Sequence of chain 16.C:
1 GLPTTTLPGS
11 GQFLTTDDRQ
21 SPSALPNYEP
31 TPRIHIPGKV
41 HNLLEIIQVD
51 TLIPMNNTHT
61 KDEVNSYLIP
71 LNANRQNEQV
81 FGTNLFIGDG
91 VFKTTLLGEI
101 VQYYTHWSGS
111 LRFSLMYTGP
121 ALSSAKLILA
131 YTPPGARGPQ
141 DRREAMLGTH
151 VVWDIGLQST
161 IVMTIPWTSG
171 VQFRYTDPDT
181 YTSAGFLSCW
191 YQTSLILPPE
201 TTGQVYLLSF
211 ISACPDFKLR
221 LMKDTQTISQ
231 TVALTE

This protein binds this small molecule.
Small molecule (SMILES): Cc1cc(CCCCCCCOc2ccc(C3=N[C@@H](C)CO3)cc2)on1

Sequence of chain 16.A:
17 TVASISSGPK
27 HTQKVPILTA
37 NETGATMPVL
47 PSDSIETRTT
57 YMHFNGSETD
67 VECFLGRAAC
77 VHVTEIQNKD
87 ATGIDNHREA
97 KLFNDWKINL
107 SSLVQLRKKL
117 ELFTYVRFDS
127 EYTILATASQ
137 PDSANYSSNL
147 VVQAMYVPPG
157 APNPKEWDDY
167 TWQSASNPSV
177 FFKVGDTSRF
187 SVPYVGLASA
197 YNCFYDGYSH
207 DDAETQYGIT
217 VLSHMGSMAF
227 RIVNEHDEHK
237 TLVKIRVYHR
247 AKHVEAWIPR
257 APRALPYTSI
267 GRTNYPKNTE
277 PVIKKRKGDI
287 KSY

Binding-site contacts:
Ligand atom C6B contacts residue LEU106 of chain 16.A at 4.0 Å (hydrophobic).
Ligand atom O1B contacts residue TYR128 of chain 16.A at 3.9 Å.
Ligand atom O1 contacts residue ALA24 of chain 16.C at 3.6 Å.
Ligand atom C4A contacts residue ASN198 of chain 16.A at 3.9 Å.
Ligand atom C31 contacts residue PRO174 of chain 16.A at 3.4 Å (hydrophobic).
Ligand atom O1 contacts residue VAL188 of chain 16.A at 3.8 Å.
Ligand atom C3C contacts residue TYR128 of chain 16.A at 3.9 Å (hydrophobic).
Ligand atom C3 contacts residue PRO174 of chain 16.A at 3.8 Å (hydrophobic).
Ligand atom C4C contacts residue TYR152 of chain 16.A at 3.8 Å (hydrophobic).
Ligand atom C31 contacts residue VAL176 of chain 16.A at 3.3 Å (hydrophobic).
Ligand atom C7C contacts residue TYR128 of chain 16.A at 3.6 Å (hydrophobic).
Ligand atom C3 contacts residue PHE186 of chain 16.A at 3.8 Å (hydrophobic).
Ligand atom C5B contacts residue TYR197 of chain 16.A at 3.8 Å (hydrophobic).
Ligand atom CM1 contacts residue SER107 of chain 16.A at 3.9 Å.
Ligand atom C5C contacts residue TYR128 of chain 16.A at 3.5 Å (hydrophobic).
Ligand atom C4 contacts residue PHE186 of chain 16.A at 3.6 Å (hydrophobic).
Ligand atom C6B contacts residue TYR197 of chain 16.A at 3.7 Å (hydrophobic).
Ligand atom C3C contacts residue VAL188 of chain 16.A at 3.3 Å (hydrophobic).
Ligand atom N2 contacts residue PHE186 of chain 16.A at 3.7 Å.
Ligand atom C4 contacts residue TYR152 of chain 16.A at 3.9 Å (hydrophobic).
Ligand atom O1 contacts residue TYR152 of chain 16.A at 3.9 Å.
Ligand atom C2C contacts residue TYR152 of chain 16.A at 4.0 Å (hydrophobic).
Ligand atom C2C contacts residue VAL188 of chain 16.A at 3.2 Å (hydrophobic).
Ligand atom C5 contacts residue PHE186 of chain 16.A at 3.5 Å (hydrophobic).
Ligand atom N2 contacts residue PRO174 of chain 16.A at 3.9 Å.
Ligand atom C31 contacts residue ALA150 of chain 16.A at 3.1 Å (hydrophobic).
Ligand atom C5 contacts residue TYR152 of chain 16.A at 3.8 Å (hydrophobic).
Ligand atom C31 contacts residue SER175 of chain 16.A at 3.6 Å.
Ligand atom C7C contacts residue VAL191 of chain 16.A at 4.0 Å (hydrophobic).
Ligand atom C5B contacts residue LEU106 of chain 16.A at 3.8 Å (hydrophobic).
Ligand atom O1B contacts residue ILE104 of chain 16.A at 3.9 Å.
Ligand atom C7C contacts residue TYR197 of chain 16.A at 3.8 Å (hydrophobic).
Ligand atom C4 contacts residue MET224 of chain 16.A at 3.8 Å (hydrophobic).
Ligand atom C4C contacts residue ILE104 of chain 16.A at 3.9 Å (hydrophobic).
Ligand atom O1 contacts residue PHE186 of chain 16.A at 3.5 Å.
Ligand atom C4B contacts residue LEU106 of chain 16.A at 4.0 Å (hydrophobic).
Ligand atom C6C contacts residue VAL191 of chain 16.A at 3.2 Å (hydrophobic).
Ligand atom C5C contacts residue ILE104 of chain 16.A at 3.8 Å (hydrophobic).
Ligand atom C1C contacts residue TYR152 of chain 16.A at 4.0 Å (hydrophobic).
Ligand atom N2 contacts residue ALA24 of chain 16.C at 3.4 Å.